Binding-site contacts:
Ligand atom C17 contacts residue LEU131 of chain 1.B at 4.2 Å (hydrophobic).
Ligand atom C21 contacts residue MET124 of chain 1.B at 3.1 Å (hydrophobic).
Ligand atom C10 contacts residue LEU94 of chain 1.B at 4.1 Å (hydrophobic).
Ligand atom C10 contacts residue LEU90 of chain 1.B at 3.6 Å (hydrophobic).
Ligand atom O01 contacts residue LEU243 of chain 1.B at 3.9 Å.
Ligand atom C13 contacts residue LEU49 of chain 1.B at 4.0 Å (hydrophobic).
Ligand atom C13 contacts residue ALA53 of chain 1.B at 4.1 Å (hydrophobic).
Ligand atom O03 contacts residue MET124 of chain 1.B at 3.2 Å (h-bond).
Ligand atom C04 contacts residue LEU228 of chain 1.B at 3.9 Å (hydrophobic).
Ligand atom O01 contacts residue THR50 of chain 1.B at 3.1 Å (h-bond).
Ligand atom O02 contacts residue ARG97 of chain 1.B at 3.2 Å (salt-bridge).
Ligand atom C04 contacts residue THR50 of chain 1.B at 3.9 Å.
Ligand atom C02 contacts residue ALA53 of chain 1.B at 3.8 Å (hydrophobic).
Ligand atom C01 contacts residue LEU228 of chain 1.B at 4.2 Å (hydrophobic).
Ligand atom C11 contacts residue GLU56 of chain 1.B at 3.3 Å.
Ligand atom C01 contacts residue LEU87 of chain 1.B at 3.9 Å (hydrophobic).
Ligand atom O02 contacts residue GLU56 of chain 1.B at 2.5 Å (salt-bridge).
Ligand atom C05 contacts residue MET46 of chain 1.B at 4.0 Å (hydrophobic).
Ligand atom C21 contacts residue ILE127 of chain 1.B at 4.2 Å (hydrophobic).
Ligand atom C11 contacts residue LEU90 of chain 1.B at 4.0 Å (hydrophobic).
Ligand atom C17 contacts residue PHE107 of chain 1.B at 3.8 Å (hydrophobic).
Ligand atom C04 contacts residue LEU49 of chain 1.B at 3.8 Å (hydrophobic).
Ligand atom C11 contacts residue ARG97 of chain 1.B at 4.1 Å.
Ligand atom C20 contacts residue MET124 of chain 1.B at 3.8 Å (hydrophobic).
Ligand atom C10 contacts residue MET91 of chain 1.B at 4.2 Å (hydrophobic).
Ligand atom C17 contacts residue LEU94 of chain 1.B at 4.2 Å (hydrophobic).
Ligand atom C12 contacts residue GLU56 of chain 1.B at 3.4 Å.
Ligand atom O02 contacts residue LEU90 of chain 1.B at 3.9 Å.
Ligand atom C01 contacts residue ALA53 of chain 1.B at 4.0 Å (hydrophobic).
Ligand atom C03 contacts residue THR50 of chain 1.B at 3.9 Å.
Ligand atom C18 contacts residue LEU131 of chain 1.B at 3.8 Å (hydrophobic).
Ligand atom C09 contacts residue LEU90 of chain 1.B at 4.2 Å (hydrophobic).
Ligand atom C05 contacts residue LEU49 of chain 1.B at 3.5 Å (hydrophobic).
Ligand atom C04 contacts residue MET46 of chain 1.B at 3.7 Å (hydrophobic).
Ligand atom O03 contacts residue PHE128 of chain 1.B at 3.2 Å.
Ligand atom C03 contacts residue LEU228 of chain 1.B at 3.7 Å (hydrophobic).
Ligand atom O01 contacts residue LEU228 of chain 1.B at 3.7 Å.
Ligand atom C12 contacts residue ALA53 of chain 1.B at 4.2 Å (hydrophobic).
Ligand atom C18 contacts residue PHE107 of chain 1.B at 3.5 Å (hydrophobic).
Ligand atom C02 contacts residue LEU228 of chain 1.B at 3.7 Å (hydrophobic).

Sequence of chain 1.B:
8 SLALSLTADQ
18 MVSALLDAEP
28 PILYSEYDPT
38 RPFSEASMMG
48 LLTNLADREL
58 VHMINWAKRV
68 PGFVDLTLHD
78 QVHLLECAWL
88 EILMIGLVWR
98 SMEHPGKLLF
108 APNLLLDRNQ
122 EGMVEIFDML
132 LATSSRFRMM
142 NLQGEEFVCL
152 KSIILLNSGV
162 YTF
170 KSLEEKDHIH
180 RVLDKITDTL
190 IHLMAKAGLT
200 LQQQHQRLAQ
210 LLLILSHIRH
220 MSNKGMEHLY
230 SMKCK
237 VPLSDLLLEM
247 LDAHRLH

The protein below binds the small molecule below.
Small molecule (SMILES): OCCC1CCC(=C(c2ccc(O)cc2)c2ccc(O)cc2)CC1